The protein below binds the small molecule below.
Small molecule (SMILES): O=C([O-])C(=O)[O-]

Sequence of chain 1.E:
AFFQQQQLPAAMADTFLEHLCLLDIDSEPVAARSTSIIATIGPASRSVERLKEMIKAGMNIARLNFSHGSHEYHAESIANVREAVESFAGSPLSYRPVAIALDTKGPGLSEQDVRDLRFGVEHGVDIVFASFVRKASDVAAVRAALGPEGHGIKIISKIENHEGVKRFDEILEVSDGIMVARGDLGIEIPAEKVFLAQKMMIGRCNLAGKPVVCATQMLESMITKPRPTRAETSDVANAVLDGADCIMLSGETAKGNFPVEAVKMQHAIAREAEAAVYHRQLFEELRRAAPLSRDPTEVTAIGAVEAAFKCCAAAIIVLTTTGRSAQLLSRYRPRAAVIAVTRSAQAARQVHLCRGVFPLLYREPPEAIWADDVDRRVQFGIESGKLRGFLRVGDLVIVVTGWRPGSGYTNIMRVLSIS

Binding-site contacts:
Ligand atom C2 contacts residue GLU188 of chain 1.E at 3.7 Å.
Ligand atom O2 contacts residue THR244 of chain 1.E at 2.5 Å (h-bond).
Ligand atom O4 contacts residue GLY211 of chain 1.E at 3.5 Å.
Ligand atom C2 contacts residue ASP212 of chain 1.E at 3.8 Å.
Ligand atom C1 contacts residue ALA209 of chain 1.E at 3.7 Å (hydrophobic).
Ligand atom O1 contacts residue LYS186 of chain 1.E at 3.6 Å (salt-bridge).
Ligand atom C1 contacts residue THR244 of chain 1.E at 4.2 Å.
Ligand atom C1 contacts residue GLU188 of chain 1.E at 3.6 Å.
Ligand atom O3 contacts residue LYS186 of chain 1.E at 2.9 Å (salt-bridge).
Ligand atom O1 contacts residue MET276 of chain 1.E at 4.3 Å.
Ligand atom O2 contacts residue GLY211 of chain 1.E at 3.0 Å (h-bond).
Ligand atom O1 contacts residue ALA209 of chain 1.E at 4.2 Å.
Ligand atom O1 contacts residue ARG87 of chain 1.E at 3.9 Å.
Ligand atom C1 contacts residue MG1 of chain 1.CA at 2.8 Å.
Ligand atom O3 contacts residue ALA209 of chain 1.E at 4.1 Å.
Ligand atom O3 contacts residue ASP212 of chain 1.E at 3.9 Å.
Ligand atom O3 contacts residue MG1 of chain 1.CA at 1.9 Å.
Ligand atom C2 contacts residue GLY211 of chain 1.E at 3.7 Å.
Ligand atom O4 contacts residue MG1 of chain 1.CA at 2.3 Å.
Ligand atom C2 contacts residue MG1 of chain 1.CA at 2.9 Å.
Ligand atom O1 contacts residue THR244 of chain 1.E at 3.7 Å.
Ligand atom O4 contacts residue ASP212 of chain 1.E at 2.8 Å (salt-bridge).
Ligand atom O4 contacts residue ALA209 of chain 1.E at 3.7 Å.
Ligand atom O2 contacts residue ARG210 of chain 1.E at 3.5 Å (salt-bridge).
Ligand atom O3 contacts residue GLU188 of chain 1.E at 3.0 Å (salt-bridge).
Ligand atom O2 contacts residue ALA209 of chain 1.E at 3.3 Å.
Ligand atom C1 contacts residue LYS186 of chain 1.E at 3.5 Å.
Ligand atom O1 contacts residue MET207 of chain 1.E at 4.2 Å.
Ligand atom C2 contacts residue THR244 of chain 1.E at 3.6 Å.
Ligand atom O4 contacts residue GLU188 of chain 1.E at 3.1 Å (salt-bridge).
Ligand atom C2 contacts residue ARG210 of chain 1.E at 4.4 Å.
Ligand atom C2 contacts residue ALA209 of chain 1.E at 3.5 Å (hydrophobic).
Ligand atom O1 contacts residue MG1 of chain 1.CA at 4.0 Å.
Ligand atom O2 contacts residue MG1 of chain 1.CA at 4.1 Å.
Ligand atom O2 contacts residue ASP212 of chain 1.E at 4.1 Å.